Binding-site contacts:
Ligand atom C2 contacts residue GLY277 of chain 5.A at 3.8 Å.
Ligand atom C4 contacts residue THR299 of chain 5.A at 4.2 Å.
Ligand atom O2B contacts residue SER51 of chain 2.A at 3.7 Å.
Ligand atom OP contacts residue GLY277 of chain 5.A at 4.0 Å.
Ligand atom O2A contacts residue LYS326 of chain 2.A at 4.2 Å.
Ligand atom O3A contacts residue LYS326 of chain 2.A at 4.3 Å.
Ligand atom O3P contacts residue GLY277 of chain 5.A at 3.9 Å.
Ligand atom O2P contacts residue THR299 of chain 5.A at 2.6 Å (h-bond).
Ligand atom O3B contacts residue PRO245 of chain 5.A at 3.6 Å.
Ligand atom O2B contacts residue SER246 of chain 5.A at 3.5 Å (h-bond).
Ligand atom P contacts residue THR299 of chain 5.A at 3.7 Å.
Ligand atom PA contacts residue SER51 of chain 2.A at 3.9 Å.
Ligand atom OP contacts residue GLY278 of chain 5.A at 3.3 Å (h-bond).
Ligand atom CP contacts residue THR299 of chain 5.A at 3.0 Å.
Ligand atom OP contacts residue THR299 of chain 5.A at 3.7 Å.
Ligand atom C1 contacts residue GLY278 of chain 5.A at 4.2 Å.
Ligand atom C3 contacts residue ASP308 of chain 2.A at 3.9 Å.
Ligand atom O2A contacts residue SER51 of chain 2.A at 3.1 Å (h-bond).
Ligand atom C3 contacts residue GLY278 of chain 5.A at 4.0 Å.
Ligand atom P contacts residue GLY278 of chain 5.A at 3.7 Å.
Ligand atom P contacts residue GLY277 of chain 5.A at 4.2 Å.
Ligand atom PB contacts residue SER246 of chain 5.A at 3.4 Å.
Ligand atom C4 contacts residue ARG148 of chain 5.A at 3.6 Å.
Ligand atom O1B contacts residue SER246 of chain 5.A at 3.0 Å (h-bond).
Ligand atom C2 contacts residue GLY278 of chain 5.A at 3.4 Å.
Ligand atom O3A contacts residue SER51 of chain 2.A at 3.7 Å.
Ligand atom O1P contacts residue GLY298 of chain 5.A at 3.5 Å (h-bond).
Ligand atom O2A contacts residue ALA310 of chain 2.A at 3.9 Å.
Ligand atom O1P contacts residue GLY278 of chain 5.A at 2.9 Å (h-bond).
Ligand atom C4 contacts residue ASP308 of chain 2.A at 4.1 Å.
Ligand atom CP contacts residue ARG148 of chain 5.A at 3.0 Å.
Ligand atom O2P contacts residue ARG148 of chain 5.A at 4.2 Å.
Ligand atom O1P contacts residue THR299 of chain 5.A at 4.0 Å.
Ligand atom O2 contacts residue GLY278 of chain 5.A at 4.1 Å.
Ligand atom O1P contacts residue GLY277 of chain 5.A at 3.7 Å.
Ligand atom O3B contacts residue SER246 of chain 5.A at 2.6 Å (h-bond).
Ligand atom P contacts residue GLY298 of chain 5.A at 4.1 Å.
Ligand atom O2P contacts residue GLY298 of chain 5.A at 3.4 Å.
Ligand atom O3 contacts residue ASP308 of chain 2.A at 3.2 Å (salt-bridge).
Ligand atom O1P contacts residue LEU279 of chain 5.A at 4.0 Å.

Sequence of chain 5.A:
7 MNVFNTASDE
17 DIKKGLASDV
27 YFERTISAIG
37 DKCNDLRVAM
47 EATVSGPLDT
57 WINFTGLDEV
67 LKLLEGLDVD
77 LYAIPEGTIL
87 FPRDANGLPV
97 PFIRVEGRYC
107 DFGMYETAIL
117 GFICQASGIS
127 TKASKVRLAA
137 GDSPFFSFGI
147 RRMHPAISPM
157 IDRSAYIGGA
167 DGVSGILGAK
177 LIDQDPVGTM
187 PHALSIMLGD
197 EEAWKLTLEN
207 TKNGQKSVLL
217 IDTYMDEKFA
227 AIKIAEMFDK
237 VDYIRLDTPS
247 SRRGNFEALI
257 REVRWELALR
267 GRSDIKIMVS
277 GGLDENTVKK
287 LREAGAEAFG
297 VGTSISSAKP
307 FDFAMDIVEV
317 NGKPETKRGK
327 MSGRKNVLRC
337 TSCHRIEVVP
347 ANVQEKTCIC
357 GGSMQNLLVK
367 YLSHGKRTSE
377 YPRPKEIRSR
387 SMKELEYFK

A small-molecule ligand and the protein it binds are described below.
Small molecule (SMILES): O=P(O)(O)OC[C@H]1C[C@H](O[P](=O)(O)OP(=O)(O)O)[C@H](O)[C@@H]1O

Sequence of chain 2.A:
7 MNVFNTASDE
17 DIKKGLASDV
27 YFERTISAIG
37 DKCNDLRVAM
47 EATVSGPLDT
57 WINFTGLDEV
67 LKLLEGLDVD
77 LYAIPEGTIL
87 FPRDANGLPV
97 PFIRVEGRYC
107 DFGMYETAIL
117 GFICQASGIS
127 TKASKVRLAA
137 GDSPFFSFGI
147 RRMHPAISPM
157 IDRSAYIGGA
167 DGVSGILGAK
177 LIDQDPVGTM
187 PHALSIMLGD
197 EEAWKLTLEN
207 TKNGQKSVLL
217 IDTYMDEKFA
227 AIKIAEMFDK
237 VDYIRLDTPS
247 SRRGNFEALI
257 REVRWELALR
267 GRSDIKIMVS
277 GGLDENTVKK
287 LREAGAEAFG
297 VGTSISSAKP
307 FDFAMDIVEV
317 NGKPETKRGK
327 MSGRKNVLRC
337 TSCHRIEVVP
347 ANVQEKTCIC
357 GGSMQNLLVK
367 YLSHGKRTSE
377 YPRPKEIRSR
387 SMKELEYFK